Sequence of chain 1.A:
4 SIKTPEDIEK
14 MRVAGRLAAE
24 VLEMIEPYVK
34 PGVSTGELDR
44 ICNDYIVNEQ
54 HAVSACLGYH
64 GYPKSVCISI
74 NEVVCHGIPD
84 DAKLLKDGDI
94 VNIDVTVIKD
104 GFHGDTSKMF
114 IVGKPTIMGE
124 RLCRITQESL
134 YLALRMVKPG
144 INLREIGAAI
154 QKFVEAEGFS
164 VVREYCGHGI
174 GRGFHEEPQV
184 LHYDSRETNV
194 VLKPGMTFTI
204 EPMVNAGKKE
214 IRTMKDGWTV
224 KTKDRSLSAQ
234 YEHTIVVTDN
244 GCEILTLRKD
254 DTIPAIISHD

The protein below binds the small molecule below.
Small molecule (SMILES): O=C(Nc1nccs1)C(=O)NC1CCCC1

Binding-site contacts:
Ligand atom N contacts residue PHE177 of chain 1.A at 4.3 Å.
Ligand atom S contacts residue TYR62 of chain 1.A at 3.4 Å.
Ligand atom S contacts residue PHE177 of chain 1.A at 4.3 Å.
Ligand atom S contacts residue TRP221 of chain 1.A at 3.9 Å.
Ligand atom N contacts residue CYS70 of chain 1.A at 3.5 Å (h-bond).
Ligand atom C3 contacts residue HIS79 of chain 1.A at 3.8 Å.
Ligand atom N2 contacts residue CO1 of chain 1.E at 2.1 Å.
Ligand atom O2 contacts residue HIS79 of chain 1.A at 3.1 Å (h-bond).
Ligand atom C5 contacts residue CYS59 of chain 1.A at 3.7 Å (hydrophobic).
Ligand atom C9 contacts residue TYR168 of chain 1.A at 4.1 Å (hydrophobic).
Ligand atom C3 contacts residue PHE177 of chain 1.A at 4.3 Å (hydrophobic).
Ligand atom C1 contacts residue CO1 of chain 1.E at 2.9 Å.
Ligand atom N2 contacts residue HIS178 of chain 1.A at 3.8 Å.
Ligand atom O2 contacts residue CO1 of chain 1.E at 2.2 Å.
Ligand atom N7 contacts residue HIS178 of chain 1.A at 3.8 Å.
Ligand atom O2 contacts residue HIS178 of chain 1.A at 3.5 Å (h-bond).
Ligand atom O contacts residue TYR62 of chain 1.A at 3.6 Å.
Ligand atom N contacts residue CO1 of chain 1.E at 3.5 Å.
Ligand atom C4 contacts residue CYS59 of chain 1.A at 3.5 Å (hydrophobic).
Ligand atom C1 contacts residue HIS178 of chain 1.A at 3.5 Å.
Ligand atom N7 contacts residue HIS79 of chain 1.A at 4.3 Å.
Ligand atom O contacts residue TRP221 of chain 1.A at 4.2 Å.
Ligand atom N contacts residue CYS59 of chain 1.A at 4.3 Å.
Ligand atom N2 contacts residue HIS79 of chain 1.A at 3.0 Å (h-bond).
Ligand atom C4 contacts residue CYS70 of chain 1.A at 3.5 Å (hydrophobic).
Ligand atom N contacts residue HIS79 of chain 1.A at 4.1 Å.
Ligand atom C10 contacts residue HIS178 of chain 1.A at 4.2 Å.
Ligand atom S contacts residue TYR65 of chain 1.A at 4.3 Å.
Ligand atom O contacts residue CO1 of chain 1.E at 4.1 Å.
Ligand atom C6 contacts residue HIS178 of chain 1.A at 3.3 Å.
Ligand atom C1 contacts residue HIS79 of chain 1.A at 3.5 Å.
Ligand atom C5 contacts residue TYR65 of chain 1.A at 3.4 Å (hydrophobic).
Ligand atom C3 contacts residue CO1 of chain 1.E at 3.1 Å.
Ligand atom C6 contacts residue HIS79 of chain 1.A at 3.5 Å.
Ligand atom O contacts residue HIS79 of chain 1.A at 4.3 Å.
Ligand atom C6 contacts residue CO1 of chain 1.E at 2.9 Å.
Ligand atom C4 contacts residue TYR65 of chain 1.A at 4.0 Å (hydrophobic).
Ligand atom C5 contacts residue TYR62 of chain 1.A at 4.2 Å (hydrophobic).
Ligand atom O contacts residue HIS178 of chain 1.A at 3.6 Å.
Ligand atom N7 contacts residue CO1 of chain 1.E at 4.3 Å.